Sequence of chain 1.C:
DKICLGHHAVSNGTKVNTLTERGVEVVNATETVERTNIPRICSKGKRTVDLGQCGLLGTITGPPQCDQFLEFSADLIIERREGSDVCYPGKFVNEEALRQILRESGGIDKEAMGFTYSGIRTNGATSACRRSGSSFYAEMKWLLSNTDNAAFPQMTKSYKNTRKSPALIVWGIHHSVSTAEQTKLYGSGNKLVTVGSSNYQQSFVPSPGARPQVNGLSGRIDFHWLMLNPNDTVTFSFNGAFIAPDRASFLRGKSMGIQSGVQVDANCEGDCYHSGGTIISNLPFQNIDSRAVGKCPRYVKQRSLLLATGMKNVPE

Sequence of chain 1.D:
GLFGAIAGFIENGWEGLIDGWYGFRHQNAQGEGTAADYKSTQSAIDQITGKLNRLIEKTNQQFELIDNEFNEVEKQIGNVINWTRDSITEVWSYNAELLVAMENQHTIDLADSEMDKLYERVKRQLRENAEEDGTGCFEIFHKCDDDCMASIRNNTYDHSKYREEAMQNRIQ

Binding-site contacts:
Ligand atom O7 contacts residue ASN82 of chain 1.D at 3.4 Å (h-bond).
Ligand atom C8 contacts residue GLU72 of chain 1.D at 4.0 Å.
Ligand atom C3 contacts residue ASN82 of chain 1.D at 3.8 Å.
Ligand atom C3 contacts residue GLU72 of chain 1.D at 4.0 Å.
Ligand atom O3 contacts residue GLU72 of chain 1.D at 3.5 Å (salt-bridge).
Ligand atom C7 contacts residue ASN79 of chain 1.D at 3.6 Å.
Ligand atom O6 contacts residue ARG291 of chain 1.C at 4.5 Å.
Ligand atom N2 contacts residue GLU72 of chain 1.D at 3.8 Å.
Ligand atom O5 contacts residue ASN82 of chain 1.D at 2.4 Å (h-bond).
Ligand atom C2 contacts residue ASN82 of chain 1.D at 2.5 Å.
Ligand atom C8 contacts residue ASN79 of chain 1.D at 3.4 Å.
Ligand atom C7 contacts residue ASN82 of chain 1.D at 3.4 Å.
Ligand atom O7 contacts residue ASN79 of chain 1.D at 3.3 Å (h-bond).
Ligand atom N2 contacts residue ASN82 of chain 1.D at 2.9 Å (h-bond).
Ligand atom C8 contacts residue LYS75 of chain 1.D at 4.2 Å.
Ligand atom C4 contacts residue ASN82 of chain 1.D at 4.2 Å.
Ligand atom C1 contacts residue ASN82 of chain 1.D at 1.4 Å.
Ligand atom C7 contacts residue GLU72 of chain 1.D at 4.2 Å.
Ligand atom C8 contacts residue GLY78 of chain 1.D at 4.2 Å.
Ligand atom C5 contacts residue ASN82 of chain 1.D at 3.6 Å.

A protein and the small-molecule ligand that binds it are described below.
Small molecule (SMILES): CC(=O)N[C@@H]1[C@@H](O)[C@H](O)[C@@H](CO)O[C@H]1O